Binding-site contacts:
Ligand atom OE1 contacts residue ASN106 of chain 4.A at 3.2 Å (h-bond).
Ligand atom CD1 contacts residue ARG132 of chain 4.A at 3.7 Å.
Ligand atom CA contacts residue ARG132 of chain 4.A at 3.6 Å.
Ligand atom O contacts residue SER153 of chain 4.A at 3.7 Å.
Ligand atom CD1 contacts residue LEU111 of chain 4.A at 3.7 Å (hydrophobic).
Ligand atom CB contacts residue MET135 of chain 4.A at 3.5 Å (hydrophobic).
Ligand atom N contacts residue MET135 of chain 4.A at 3.8 Å.
Ligand atom O contacts residue ARG132 of chain 4.A at 3.7 Å.
Ligand atom CD contacts residue ASN106 of chain 4.A at 4.0 Å.
Ligand atom CG2 contacts residue ARG132 of chain 4.A at 3.6 Å.
Ligand atom NE2 contacts residue ASN105 of chain 4.A at 3.6 Å.
Ligand atom OE1 contacts residue ASN105 of chain 4.A at 3.0 Å (h-bond).
Ligand atom CE contacts residue ARG132 of chain 4.A at 3.3 Å.
Ligand atom NE2 contacts residue LYS104 of chain 4.A at 2.3 Å (salt-bridge).
Ligand atom O contacts residue ARG132 of chain 4.A at 3.7 Å.
Ligand atom CB contacts residue ILE103 of chain 4.A at 3.9 Å (hydrophobic).
Ligand atom O contacts residue ASN105 of chain 4.A at 3.8 Å.
Ligand atom CD2 contacts residue ILE103 of chain 4.A at 3.9 Å (hydrophobic).
Ligand atom CG contacts residue MET135 of chain 4.A at 4.0 Å (hydrophobic).
Ligand atom CD1 contacts residue ILE103 of chain 4.A at 3.7 Å (hydrophobic).
Ligand atom SD contacts residue TYR53 of chain 4.A at 3.9 Å.
Ligand atom CE1 contacts residue ARG132 of chain 4.A at 3.7 Å.
Ligand atom O contacts residue ASN106 of chain 4.A at 4.0 Å.
Ligand atom CE2 contacts residue ILE103 of chain 4.A at 4.0 Å (hydrophobic).
Ligand atom CG contacts residue LEU46 of chain 4.A at 3.8 Å (hydrophobic).
Ligand atom CE contacts residue GLU50 of chain 4.A at 3.7 Å.
Ligand atom CG contacts residue ILE103 of chain 4.A at 3.5 Å (hydrophobic).
Ligand atom CD contacts residue ASN105 of chain 4.A at 3.7 Å.
Ligand atom C contacts residue ARG132 of chain 4.A at 3.8 Å.
Ligand atom CD1 contacts residue MET135 of chain 4.A at 3.7 Å (hydrophobic).
Ligand atom SD contacts residue MET135 of chain 4.A at 3.6 Å.
Ligand atom CD contacts residue LYS104 of chain 4.A at 3.5 Å.
Ligand atom SD contacts residue GLU50 of chain 4.A at 3.6 Å.
Ligand atom CD1 contacts residue ALA136 of chain 4.A at 3.8 Å (hydrophobic).
Ligand atom O contacts residue ASN106 of chain 4.A at 3.8 Å.
Ligand atom OH contacts residue LYS129 of chain 4.A at 3.6 Å.
Ligand atom CE contacts residue MET135 of chain 4.A at 3.7 Å (hydrophobic).
Ligand atom SD contacts residue PRO152 of chain 4.A at 3.5 Å.
Ligand atom O contacts residue ASN106 of chain 4.A at 3.6 Å.
Ligand atom CD1 contacts residue ARG132 of chain 4.A at 3.4 Å.

Sequence of chain 4.A:
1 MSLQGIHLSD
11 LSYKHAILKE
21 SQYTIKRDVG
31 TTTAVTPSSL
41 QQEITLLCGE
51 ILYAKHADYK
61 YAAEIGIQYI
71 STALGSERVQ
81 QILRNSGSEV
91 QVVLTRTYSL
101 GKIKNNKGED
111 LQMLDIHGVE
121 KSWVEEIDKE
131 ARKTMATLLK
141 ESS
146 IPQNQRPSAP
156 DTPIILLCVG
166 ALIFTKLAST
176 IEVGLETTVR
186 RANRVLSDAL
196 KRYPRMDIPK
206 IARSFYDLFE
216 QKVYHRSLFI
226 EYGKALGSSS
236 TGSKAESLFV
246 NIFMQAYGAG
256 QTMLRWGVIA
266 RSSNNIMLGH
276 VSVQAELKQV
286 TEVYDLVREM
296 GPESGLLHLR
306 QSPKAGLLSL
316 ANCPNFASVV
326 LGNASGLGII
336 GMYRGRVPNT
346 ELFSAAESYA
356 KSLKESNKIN

A protein and the small-molecule ligand that binds it are described below.
Small molecule (SMILES): CC[C@H](C)[C@H](NC(=O)[C@H](CC(C)C)NC(=O)[C@H](CCC(N)=O)NC(=O)[C@H](Cc1ccc(O)cc1)NC(=O)[C@@H](NC(=O)[C@@H](N)CC(=O)O)[C@@H](C)CC)C(=O)N[C@H](C=O)CCSC